Binding-site contacts:
Ligand atom N2 contacts residue SER221 of chain 1.F at 3.8 Å.
Ligand atom O7 contacts residue ASN219 of chain 1.F at 4.0 Å.
Ligand atom C7 contacts residue LYS214 of chain 1.F at 4.2 Å.
Ligand atom C2 contacts residue ASN219 of chain 1.F at 2.5 Å.
Ligand atom C5 contacts residue ASN219 of chain 1.F at 3.6 Å.
Ligand atom C8 contacts residue ASN219 of chain 1.F at 3.3 Å.
Ligand atom C3 contacts residue ASN219 of chain 1.F at 3.9 Å.
Ligand atom N2 contacts residue ASN219 of chain 1.F at 2.4 Å (h-bond).
Ligand atom O7 contacts residue LYS214 of chain 1.F at 3.2 Å (salt-bridge).
Ligand atom C7 contacts residue ASN219 of chain 1.F at 3.0 Å.
Ligand atom O5 contacts residue ASN219 of chain 1.F at 2.3 Å (h-bond).
Ligand atom C4 contacts residue ASN219 of chain 1.F at 4.2 Å.
Ligand atom C8 contacts residue SER221 of chain 1.F at 4.1 Å.
Ligand atom C1 contacts residue ASN219 of chain 1.F at 1.4 Å.
Ligand atom C8 contacts residue VAL220 of chain 1.F at 3.4 Å (hydrophobic).

This small molecule binds to this protein.
Small molecule (SMILES): CC(=O)N[C@@H]1[C@@H](O)[C@H](O)[C@@H](CO)O[C@H]1O

Sequence of chain 1.F:
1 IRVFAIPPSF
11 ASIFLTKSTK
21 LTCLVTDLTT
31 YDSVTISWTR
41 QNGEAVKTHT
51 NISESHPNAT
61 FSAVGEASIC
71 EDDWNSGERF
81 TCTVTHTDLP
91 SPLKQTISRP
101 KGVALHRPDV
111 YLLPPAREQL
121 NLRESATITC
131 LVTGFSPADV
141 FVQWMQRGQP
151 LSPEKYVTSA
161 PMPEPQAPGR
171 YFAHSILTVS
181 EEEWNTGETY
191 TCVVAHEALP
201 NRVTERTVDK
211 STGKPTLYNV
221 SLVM